This protein binds this small molecule.
Small molecule (SMILES): Nc1ncnc2c1ncn2[C@H]1C[C@H](O)[C@@H](COP(=O)(O)O)O1

Sequence of chain 1.CB:
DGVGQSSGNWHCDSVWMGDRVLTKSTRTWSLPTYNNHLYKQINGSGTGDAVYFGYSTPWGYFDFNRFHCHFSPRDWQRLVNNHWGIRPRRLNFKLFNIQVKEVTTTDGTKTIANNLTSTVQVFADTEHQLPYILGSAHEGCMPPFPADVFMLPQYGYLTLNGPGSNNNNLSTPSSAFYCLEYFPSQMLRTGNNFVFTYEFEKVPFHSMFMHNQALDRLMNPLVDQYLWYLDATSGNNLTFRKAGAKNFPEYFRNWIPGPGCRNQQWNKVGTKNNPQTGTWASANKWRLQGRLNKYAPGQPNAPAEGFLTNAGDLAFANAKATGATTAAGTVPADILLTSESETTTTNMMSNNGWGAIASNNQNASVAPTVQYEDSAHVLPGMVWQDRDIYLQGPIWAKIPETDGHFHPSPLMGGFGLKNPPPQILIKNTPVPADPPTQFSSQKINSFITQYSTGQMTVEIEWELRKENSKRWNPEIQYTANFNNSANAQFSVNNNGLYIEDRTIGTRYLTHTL

Sequence of chain 1.DB:
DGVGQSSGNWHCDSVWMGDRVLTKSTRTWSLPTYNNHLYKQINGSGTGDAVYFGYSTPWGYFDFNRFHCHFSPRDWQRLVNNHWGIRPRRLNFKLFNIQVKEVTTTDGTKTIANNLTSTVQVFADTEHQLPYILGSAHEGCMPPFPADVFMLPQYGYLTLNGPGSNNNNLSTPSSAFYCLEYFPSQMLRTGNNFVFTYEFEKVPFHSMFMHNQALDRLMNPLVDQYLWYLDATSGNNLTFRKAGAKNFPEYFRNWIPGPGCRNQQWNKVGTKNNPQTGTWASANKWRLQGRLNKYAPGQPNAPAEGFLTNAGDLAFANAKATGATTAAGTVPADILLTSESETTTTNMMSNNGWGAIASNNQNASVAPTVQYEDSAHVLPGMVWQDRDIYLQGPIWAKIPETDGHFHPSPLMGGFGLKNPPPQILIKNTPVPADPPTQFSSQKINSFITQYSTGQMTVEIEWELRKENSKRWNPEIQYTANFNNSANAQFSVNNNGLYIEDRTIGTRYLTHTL

Binding-site contacts:
Ligand atom N1 contacts residue GLY416 of chain 1.DB at 3.1 Å (h-bond).
Ligand atom N6 contacts residue SER409 of chain 1.DB at 3.3 Å (h-bond).
Ligand atom O2P contacts residue GLY404 of chain 1.CB at 4.2 Å.
Ligand atom N6 contacts residue PRO204 of chain 1.DB at 4.4 Å.
Ligand atom N7 contacts residue HIS407 of chain 1.DB at 3.8 Å.
Ligand atom C5 contacts residue SER409 of chain 1.DB at 3.7 Å.
Ligand atom N3 contacts residue PRO408 of chain 1.DB at 3.6 Å.
Ligand atom C2' contacts residue HIS407 of chain 1.DB at 4.0 Å.
Ligand atom C8 contacts residue SER409 of chain 1.DB at 4.2 Å.
Ligand atom C6 contacts residue GLY416 of chain 1.DB at 4.2 Å.
Ligand atom C6 contacts residue PRO408 of chain 1.DB at 3.8 Å (hydrophobic).
Ligand atom C1' contacts residue PRO408 of chain 1.DB at 3.9 Å (hydrophobic).
Ligand atom N6 contacts residue PHE415 of chain 1.DB at 4.4 Å.
Ligand atom C2' contacts residue PRO408 of chain 1.DB at 4.3 Å (hydrophobic).
Ligand atom N6 contacts residue GLY414 of chain 1.DB at 4.4 Å.
Ligand atom C5 contacts residue PRO408 of chain 1.DB at 4.2 Å (hydrophobic).
Ligand atom N9 contacts residue PRO408 of chain 1.DB at 3.8 Å.
Ligand atom C2 contacts residue ILE399 of chain 1.DB at 4.3 Å (hydrophobic).
Ligand atom N6 contacts residue PRO408 of chain 1.DB at 4.0 Å.
Ligand atom C2 contacts residue GLY416 of chain 1.DB at 3.6 Å.
Ligand atom N6 contacts residue GLY416 of chain 1.DB at 3.7 Å.
Ligand atom N7 contacts residue PRO204 of chain 1.DB at 4.1 Å.
Ligand atom O2P contacts residue HIS407 of chain 1.DB at 4.1 Å.
Ligand atom C6 contacts residue PRO204 of chain 1.DB at 4.3 Å (hydrophobic).
Ligand atom C8 contacts residue HIS407 of chain 1.DB at 3.4 Å.
Ligand atom C5 contacts residue PRO204 of chain 1.DB at 4.1 Å (hydrophobic).
Ligand atom O2P contacts residue ASP403 of chain 1.CB at 3.9 Å.
Ligand atom O1P contacts residue HIS405 of chain 1.CB at 3.9 Å.
Ligand atom C8 contacts residue PRO408 of chain 1.DB at 4.4 Å (hydrophobic).
Ligand atom N1 contacts residue PRO408 of chain 1.DB at 3.8 Å.
Ligand atom N9 contacts residue HIS407 of chain 1.DB at 4.4 Å.
Ligand atom C2 contacts residue PRO408 of chain 1.DB at 4.0 Å (hydrophobic).
Ligand atom C6 contacts residue SER409 of chain 1.DB at 3.8 Å.
Ligand atom C4 contacts residue PRO408 of chain 1.DB at 3.9 Å (hydrophobic).
Ligand atom N7 contacts residue SER409 of chain 1.DB at 3.2 Å (h-bond).